Sequence of chain 1.P:
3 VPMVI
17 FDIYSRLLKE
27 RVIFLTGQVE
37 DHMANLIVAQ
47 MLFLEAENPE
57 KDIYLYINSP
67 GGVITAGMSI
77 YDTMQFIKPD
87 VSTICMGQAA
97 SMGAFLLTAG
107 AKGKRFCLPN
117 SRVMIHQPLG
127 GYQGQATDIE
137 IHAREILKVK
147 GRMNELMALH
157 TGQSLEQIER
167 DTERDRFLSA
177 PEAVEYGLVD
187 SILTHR

Binding-site contacts:
Ligand atom C13 contacts residue GLY68 of chain 1.P at 3.5 Å.
Ligand atom C16 contacts residue ILE70 of chain 1.P at 3.7 Å (hydrophobic).
Ligand atom C14 contacts residue GLY68 of chain 1.P at 3.2 Å.
Ligand atom N1 contacts residue GLY68 of chain 1.P at 3.1 Å (h-bond).
Ligand atom N1 contacts residue MET98 of chain 1.P at 4.3 Å.
Ligand atom O3 contacts residue GLY68 of chain 1.P at 4.2 Å.
Ligand atom C15 contacts residue LEU125 of chain 1.P at 3.9 Å (hydrophobic).
Ligand atom C16 contacts residue SER97 of chain 1.P at 3.0 Å.
Ligand atom C17 contacts residue MET98 of chain 1.P at 3.9 Å (hydrophobic).
Ligand atom C14 contacts residue SER97 of chain 1.P at 3.6 Å.
Ligand atom C16 contacts residue HIS122 of chain 1.P at 4.4 Å.
Ligand atom N2 contacts residue GLY68 of chain 1.P at 4.1 Å.
Ligand atom C16 contacts residue MPD1 of chain 1.YB at 3.8 Å.
Ligand atom C17 contacts residue GLY68 of chain 1.P at 4.0 Å.
Ligand atom C17 contacts residue GLY67 of chain 1.P at 4.2 Å.
Ligand atom C16 contacts residue GLY68 of chain 1.P at 3.8 Å.
Ligand atom C15 contacts residue SER97 of chain 1.P at 4.1 Å.
Ligand atom C16 contacts residue MET98 of chain 1.P at 4.3 Å (hydrophobic).
Ligand atom C14 contacts residue HIS122 of chain 1.P at 4.3 Å.
Ligand atom C15 contacts residue PRO124 of chain 1.P at 4.3 Å (hydrophobic).
Ligand atom C17 contacts residue HIS122 of chain 1.P at 3.4 Å.
Ligand atom N1 contacts residue SER97 of chain 1.P at 2.3 Å (h-bond).
Ligand atom C11 contacts residue GLY68 of chain 1.P at 4.4 Å.
Ligand atom C15 contacts residue GLY68 of chain 1.P at 3.8 Å.
Ligand atom O3 contacts residue GLY67 of chain 1.P at 4.1 Å.
Ligand atom C17 contacts residue SER97 of chain 1.P at 1.4 Å.
Ligand atom C15 contacts residue ILE70 of chain 1.P at 3.9 Å (hydrophobic).
Ligand atom O3 contacts residue HIS122 of chain 1.P at 2.8 Å (h-bond).
Ligand atom N1 contacts residue HIS122 of chain 1.P at 4.1 Å.
Ligand atom N2 contacts residue GLY67 of chain 1.P at 4.2 Å.
Ligand atom C12 contacts residue GLY68 of chain 1.P at 3.7 Å.
Ligand atom O3 contacts residue SER97 of chain 1.P at 2.3 Å (h-bond).
Ligand atom O1 contacts residue GLN34 of chain 1.P at 4.2 Å.

The small molecule below binds the protein below.
Small molecule (SMILES): CC[C@H](O)/C=C/C=C(C)/C=C/C(=O)NC(=O)/C=C/C1=CCN1C(=O)O